Sequence of chain 1.A:
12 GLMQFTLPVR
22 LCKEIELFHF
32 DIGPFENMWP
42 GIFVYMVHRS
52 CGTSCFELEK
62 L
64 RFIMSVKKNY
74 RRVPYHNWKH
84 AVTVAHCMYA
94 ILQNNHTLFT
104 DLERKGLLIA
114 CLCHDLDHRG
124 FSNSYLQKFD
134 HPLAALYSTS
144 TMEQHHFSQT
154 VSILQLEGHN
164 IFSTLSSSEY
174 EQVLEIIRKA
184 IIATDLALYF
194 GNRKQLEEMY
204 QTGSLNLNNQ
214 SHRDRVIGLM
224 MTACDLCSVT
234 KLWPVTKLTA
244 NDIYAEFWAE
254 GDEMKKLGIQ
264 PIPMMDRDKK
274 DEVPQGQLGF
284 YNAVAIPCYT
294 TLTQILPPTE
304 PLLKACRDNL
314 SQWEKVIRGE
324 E

This small molecule binds to this protein.
Small molecule (SMILES): c1nc(N2CCCC2)c2cc[nH]c2n1

Binding-site contacts:
Ligand atom N6 contacts residue TYR247 of chain 1.A at 4.0 Å.
Ligand atom N4 contacts residue PHE283 of chain 1.A at 3.0 Å.
Ligand atom N5 contacts residue PHE283 of chain 1.A at 3.2 Å.
Ligand atom C9 contacts residue PHE283 of chain 1.A at 3.7 Å (hydrophobic).
Ligand atom C9 contacts residue GLN280 of chain 1.A at 3.1 Å.
Ligand atom C10 contacts residue PHE283 of chain 1.A at 4.2 Å (hydrophobic).
Ligand atom N7 contacts residue PHE283 of chain 1.A at 4.3 Å.
Ligand atom C10 contacts residue ILE246 of chain 1.A at 3.1 Å (hydrophobic).
Ligand atom N6 contacts residue PHE283 of chain 1.A at 4.0 Å.
Ligand atom N7 contacts residue VAL232 of chain 1.A at 4.2 Å.
Ligand atom C2 contacts residue PHE283 of chain 1.A at 3.1 Å (hydrophobic).
Ligand atom C10 contacts residue VAL232 of chain 1.A at 4.2 Å (hydrophobic).
Ligand atom C2 contacts residue PHE250 of chain 1.A at 4.1 Å (hydrophobic).
Ligand atom C8 contacts residue LEU229 of chain 1.A at 4.2 Å (hydrophobic).
Ligand atom C11 contacts residue PHE250 of chain 1.A at 3.8 Å (hydrophobic).
Ligand atom C9 contacts residue PHE250 of chain 1.A at 4.2 Å (hydrophobic).
Ligand atom C11 contacts residue LEU189 of chain 1.A at 4.4 Å (hydrophobic).
Ligand atom N5 contacts residue GLN280 of chain 1.A at 4.4 Å.
Ligand atom N6 contacts residue GLN280 of chain 1.A at 2.5 Å (h-bond).
Ligand atom C3 contacts residue ILE246 of chain 1.A at 4.2 Å (hydrophobic).
Ligand atom C8 contacts residue PHE283 of chain 1.A at 3.7 Å (hydrophobic).
Ligand atom N7 contacts residue GLN280 of chain 1.A at 4.2 Å.
Ligand atom N5 contacts residue PHE250 of chain 1.A at 3.9 Å.
Ligand atom C13 contacts residue LEU189 of chain 1.A at 3.8 Å (hydrophobic).
Ligand atom C12 contacts residue PHE283 of chain 1.A at 4.0 Å (hydrophobic).
Ligand atom C12 contacts residue LEU229 of chain 1.A at 4.3 Å (hydrophobic).
Ligand atom C12 contacts residue PHE250 of chain 1.A at 4.3 Å (hydrophobic).
Ligand atom N7 contacts residue ILE246 of chain 1.A at 3.3 Å.
Ligand atom C8 contacts residue ILE246 of chain 1.A at 3.9 Å (hydrophobic).
Ligand atom C1 contacts residue PHE283 of chain 1.A at 3.5 Å (hydrophobic).
Ligand atom C14 contacts residue LEU189 of chain 1.A at 3.9 Å (hydrophobic).
Ligand atom C11 contacts residue PHE283 of chain 1.A at 3.7 Å (hydrophobic).
Ligand atom C3 contacts residue PHE283 of chain 1.A at 4.0 Å (hydrophobic).
Ligand atom C9 contacts residue TYR247 of chain 1.A at 3.8 Å (hydrophobic).
Ligand atom C14 contacts residue PHE250 of chain 1.A at 4.1 Å (hydrophobic).
Ligand atom N4 contacts residue PHE250 of chain 1.A at 4.2 Å.
Ligand atom C3 contacts residue GLN280 of chain 1.A at 3.6 Å.
Ligand atom C1 contacts residue ILE246 of chain 1.A at 4.3 Å (hydrophobic).
Ligand atom N5 contacts residue MET267 of chain 1.A at 4.3 Å.